Sequence of chain 1.C:
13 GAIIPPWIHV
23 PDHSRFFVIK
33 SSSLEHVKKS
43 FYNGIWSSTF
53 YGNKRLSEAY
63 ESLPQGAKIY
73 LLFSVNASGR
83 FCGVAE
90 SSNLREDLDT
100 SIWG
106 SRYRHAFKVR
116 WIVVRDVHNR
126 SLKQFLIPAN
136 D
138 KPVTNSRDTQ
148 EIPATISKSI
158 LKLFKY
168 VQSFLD

The small molecule below binds the protein below.
Small molecule (SMILES): CNc1ncnc2c1ncn2[C@@H]1O[C@H](CO[P](=O)(O)O[C@H]2[C@@H](O)[C@H](n3cnc4c(=O)nc(N)[nH]c43)O[C@@H]2CO[P](=O)(O)O[C@H]2[C@@H](O)[C@H](n3cnc4c(=O)nc(N)[nH]c43)O[C@@H]2CO[P](=O)(O)O[C@H]2[C@@H](O)[C@H](n3cnc4c(N)ncnc43)O[C@@H]2CO)[C@@H](O[P](=O)(O)OC[C@H]2O[C@@H](n3ccc(N)nc3=O)[C@H](O)[C@@H]2O[P](=O)(O)OC[C@H]2O[C@@H](n3cnc4c(N)ncnc43)[C@H](O)[C@@H]2O[P](=O)(O)OC[C@H]2O[C@@H](n3ccc(=O)[nH]c3=O)[C@H](O)[C@@H]2O)[C@H]1O

Binding-site contacts:
Ligand atom N3 contacts residue SER34 of chain 1.C at 3.1 Å (h-bond).
Ligand atom C4' contacts residue THR141 of chain 1.C at 3.1 Å.
Ligand atom C4 contacts residue TYR108 of chain 1.C at 3.3 Å (hydrophobic).
Ligand atom C8 contacts residue LYS32 of chain 1.C at 3.2 Å.
Ligand atom N6 contacts residue SER49 of chain 1.C at 2.8 Å (h-bond).
Ligand atom C4' contacts residue SER143 of chain 1.C at 3.4 Å.
Ligand atom C2 contacts residue ARG144 of chain 1.C at 3.5 Å.
Ligand atom OP1 contacts residue ASN124 of chain 1.C at 2.6 Å (h-bond).
Ligand atom N3 contacts residue TYR108 of chain 1.C at 3.2 Å (h-bond).
Ligand atom C6 contacts residue TYR108 of chain 1.C at 3.3 Å (hydrophobic).
Ligand atom C2 contacts residue SER33 of chain 1.C at 3.4 Å.
Ligand atom C6 contacts residue TRP48 of chain 1.C at 3.4 Å (hydrophobic).
Ligand atom O2 contacts residue ARG144 of chain 1.C at 3.0 Å.
Ligand atom O2' contacts residue SER33 of chain 1.C at 3.4 Å.
Ligand atom N1 contacts residue TYR108 of chain 1.C at 3.3 Å (h-bond).
Ligand atom OP1 contacts residue ALA79 of chain 1.C at 3.0 Å (h-bond).
Ligand atom O2' contacts residue TYR53 of chain 1.C at 3.3 Å.
Ligand atom O4' contacts residue ARG144 of chain 1.C at 3.4 Å.
Ligand atom OP2 contacts residue ASP145 of chain 1.C at 2.7 Å (salt-bridge).
Ligand atom C9 contacts residue SER49 of chain 1.C at 3.4 Å.
Ligand atom O6 contacts residue ARG57 of chain 1.C at 2.7 Å (salt-bridge).
Ligand atom O2' contacts residue SER34 of chain 1.C at 3.3 Å (h-bond).
Ligand atom C5 contacts residue TYR108 of chain 1.C at 3.4 Å (hydrophobic).
Ligand atom C5' contacts residue THR141 of chain 1.C at 3.1 Å.
Ligand atom N9 contacts residue LYS32 of chain 1.C at 3.3 Å (salt-bridge).
Ligand atom O2' contacts residue ASN78 of chain 1.C at 2.8 Å (h-bond).
Ligand atom N7 contacts residue TYR53 of chain 1.C at 3.3 Å.
Ligand atom C5 contacts residue TYR53 of chain 1.C at 3.3 Å (hydrophobic).
Ligand atom C8 contacts residue ASP145 of chain 1.C at 3.2 Å.
Ligand atom O3' contacts residue LYS32 of chain 1.C at 3.4 Å.
Ligand atom C2 contacts residue HIS38 of chain 1.C at 3.3 Å.
Ligand atom OP1 contacts residue LYS32 of chain 1.C at 2.8 Å (salt-bridge).
Ligand atom N7 contacts residue ARG57 of chain 1.C at 3.0 Å (salt-bridge).
Ligand atom C2' contacts residue LYS32 of chain 1.C at 3.3 Å.
Ligand atom C2 contacts residue TYR108 of chain 1.C at 3.2 Å (hydrophobic).
Ligand atom O4' contacts residue ASN142 of chain 1.C at 3.3 Å (h-bond).
Ligand atom N1 contacts residue HIS38 of chain 1.C at 3.0 Å (h-bond).
Ligand atom O5' contacts residue ARG107 of chain 1.C at 3.4 Å (salt-bridge).
Ligand atom O2' contacts residue ASN142 of chain 1.C at 2.9 Å (h-bond).
Ligand atom N6 contacts residue TRP48 of chain 1.C at 3.0 Å.